Sequence of chain 1.A:
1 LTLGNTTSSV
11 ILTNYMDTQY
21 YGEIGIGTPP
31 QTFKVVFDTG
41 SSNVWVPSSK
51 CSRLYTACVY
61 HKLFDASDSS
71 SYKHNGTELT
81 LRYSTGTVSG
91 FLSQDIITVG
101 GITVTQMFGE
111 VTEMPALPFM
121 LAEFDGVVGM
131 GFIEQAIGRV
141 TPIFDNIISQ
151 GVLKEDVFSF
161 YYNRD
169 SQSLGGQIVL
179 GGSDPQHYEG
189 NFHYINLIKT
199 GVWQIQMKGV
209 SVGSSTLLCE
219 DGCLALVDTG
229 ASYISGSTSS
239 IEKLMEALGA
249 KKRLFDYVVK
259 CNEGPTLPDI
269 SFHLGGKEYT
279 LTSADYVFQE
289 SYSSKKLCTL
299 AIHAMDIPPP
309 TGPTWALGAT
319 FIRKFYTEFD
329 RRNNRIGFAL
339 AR

Binding-site contacts:
Ligand atom C1 contacts residue THR77 of chain 1.A at 4.2 Å.
Ligand atom C8 contacts residue ASN75 of chain 1.A at 3.4 Å.
Ligand atom C5 contacts residue ASN75 of chain 1.A at 3.6 Å.
Ligand atom N2 contacts residue ASN75 of chain 1.A at 2.9 Å (h-bond).
Ligand atom C1 contacts residue ASN75 of chain 1.A at 1.4 Å.
Ligand atom C3 contacts residue ASN75 of chain 1.A at 3.7 Å.
Ligand atom C4 contacts residue ASN75 of chain 1.A at 4.1 Å.
Ligand atom N2 contacts residue THR77 of chain 1.A at 4.4 Å.
Ligand atom O7 contacts residue HIS74 of chain 1.A at 3.9 Å.
Ligand atom C7 contacts residue ASN75 of chain 1.A at 3.4 Å.
Ligand atom C2 contacts residue ASN75 of chain 1.A at 2.4 Å.
Ligand atom O5 contacts residue ASN75 of chain 1.A at 2.3 Å (h-bond).
Ligand atom O5 contacts residue MET107 of chain 1.A at 4.1 Å.
Ligand atom O7 contacts residue ASN75 of chain 1.A at 3.4 Å (h-bond).

This small molecule binds to this protein.
Small molecule (SMILES): CC(=O)N[C@@H]1[C@@H](O)[C@H](O)[C@@H](CO)O[C@H]1O